Sequence of chain 4.A:
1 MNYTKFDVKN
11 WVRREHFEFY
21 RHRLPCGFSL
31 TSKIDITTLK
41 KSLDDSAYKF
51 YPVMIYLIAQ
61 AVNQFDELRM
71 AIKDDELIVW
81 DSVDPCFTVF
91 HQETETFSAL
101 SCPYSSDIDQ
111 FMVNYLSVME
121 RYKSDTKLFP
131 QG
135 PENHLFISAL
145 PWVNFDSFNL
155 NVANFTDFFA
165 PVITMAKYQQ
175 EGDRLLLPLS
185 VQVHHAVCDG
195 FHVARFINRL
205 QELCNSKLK

Binding-site contacts:
Ligand atom O6 contacts residue HIS189 of chain 5.A at 2.4 Å (h-bond).
Ligand atom O5 contacts residue ARG23 of chain 5.A at 4.0 Å.
Ligand atom C32 contacts residue PHE162 of chain 4.A at 3.1 Å (hydrophobic).
Ligand atom O1 contacts residue TYR20 of chain 5.A at 3.5 Å (h-bond).
Ligand atom C28 contacts residue PHE129 of chain 4.A at 3.0 Å (hydrophobic).
Ligand atom C13 contacts residue PHE140 of chain 4.A at 3.8 Å (hydrophobic).
Ligand atom C18 contacts residue HIS189 of chain 5.A at 3.4 Å.
Ligand atom O6 contacts residue TYR20 of chain 5.A at 2.8 Å (h-bond).
Ligand atom C11 contacts residue PHE140 of chain 4.A at 3.9 Å (hydrophobic).
Ligand atom C5 contacts residue TYR20 of chain 5.A at 4.1 Å (hydrophobic).
Ligand atom C22 contacts residue PHE140 of chain 4.A at 3.9 Å (hydrophobic).
Ligand atom C26 contacts residue CYS86 of chain 4.A at 3.9 Å (hydrophobic).
Ligand atom O2 contacts residue PHE140 of chain 4.A at 3.9 Å.
Ligand atom C20 contacts residue LEU24 of chain 5.A at 3.7 Å (hydrophobic).
Ligand atom C1 contacts residue THR88 of chain 4.A at 4.0 Å.
Ligand atom O6 contacts residue PHE97 of chain 4.A at 3.6 Å.
Ligand atom C27 contacts residue CYS86 of chain 4.A at 3.7 Å (hydrophobic).
Ligand atom C12 contacts residue PHE140 of chain 4.A at 3.1 Å (hydrophobic).
Ligand atom C23 contacts residue PHE140 of chain 4.A at 3.7 Å (hydrophobic).
Ligand atom C31 contacts residue PHE162 of chain 4.A at 3.8 Å (hydrophobic).
Ligand atom C15 contacts residue LEU24 of chain 5.A at 3.1 Å (hydrophobic).
Ligand atom O1 contacts residue PHE129 of chain 4.A at 3.9 Å.
Ligand atom C2 contacts residue THR88 of chain 4.A at 3.5 Å.
Ligand atom C21 contacts residue PHE140 of chain 4.A at 3.1 Å (hydrophobic).
Ligand atom C9 contacts residue PHE140 of chain 4.A at 3.9 Å (hydrophobic).
Ligand atom C12 contacts residue PHE129 of chain 4.A at 3.8 Å (hydrophobic).
Ligand atom C23 contacts residue PHE129 of chain 4.A at 3.9 Å (hydrophobic).
Ligand atom C17 contacts residue PHE140 of chain 4.A at 3.9 Å (hydrophobic).
Ligand atom C3 contacts residue TYR20 of chain 5.A at 3.8 Å (hydrophobic).
Ligand atom C14 contacts residue PHE140 of chain 4.A at 4.1 Å (hydrophobic).
Ligand atom C7 contacts residue LEU24 of chain 5.A at 4.0 Å (hydrophobic).
Ligand atom C19 contacts residue PHE140 of chain 4.A at 3.9 Å (hydrophobic).
Ligand atom C2 contacts residue PHE97 of chain 4.A at 3.8 Å (hydrophobic).
Ligand atom C18 contacts residue LEU154 of chain 4.A at 3.2 Å (hydrophobic).
Ligand atom C20 contacts residue TYR20 of chain 5.A at 3.5 Å (hydrophobic).
Ligand atom C27 contacts residue SER101 of chain 4.A at 3.7 Å.
Ligand atom C20 contacts residue PHE19 of chain 5.A at 3.9 Å (hydrophobic).
Ligand atom C2 contacts residue TYR20 of chain 5.A at 3.8 Å (hydrophobic).
Ligand atom C3 contacts residue HIS189 of chain 5.A at 3.5 Å.
Ligand atom C1 contacts residue TYR20 of chain 5.A at 3.6 Å (hydrophobic).

Sequence of chain 5.A:
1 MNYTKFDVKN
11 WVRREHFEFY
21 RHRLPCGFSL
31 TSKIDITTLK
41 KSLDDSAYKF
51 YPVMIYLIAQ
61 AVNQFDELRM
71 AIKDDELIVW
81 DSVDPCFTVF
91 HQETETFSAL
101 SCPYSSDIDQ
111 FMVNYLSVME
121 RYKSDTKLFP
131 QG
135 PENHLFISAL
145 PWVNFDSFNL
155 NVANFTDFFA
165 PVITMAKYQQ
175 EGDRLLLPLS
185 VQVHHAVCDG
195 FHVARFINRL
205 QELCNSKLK

The protein below binds the small molecule below.
Small molecule (SMILES): CC(=O)O[C@H]1C[C@@]2(C)[C@@H](C[C@@H](O)[C@H]3[C@@]4(C)CC[C@@H](O)[C@@H](C)[C@@H]4CC[C@@]32C)/C1=C(\CCC=C(C)C)C(=O)O